Binding-site contacts:
Ligand atom N2 contacts residue ASN13 of chain 1.A at 2.8 Å (h-bond).
Ligand atom O4 contacts residue VAL37 of chain 1.A at 4.0 Å.
Ligand atom C1 contacts residue GOL1 of chain 1.J at 4.4 Å.
Ligand atom C5 contacts residue VAL37 of chain 1.A at 3.9 Å (hydrophobic).
Ligand atom C4 contacts residue GOL1 of chain 1.J at 4.0 Å.
Ligand atom C2 contacts residue GOL1 of chain 1.J at 4.1 Å.
Ligand atom O6 contacts residue SER41 of chain 1.A at 4.2 Å.
Ligand atom C3 contacts residue ASN13 of chain 1.A at 3.8 Å.
Ligand atom C5 contacts residue GOL1 of chain 1.J at 4.2 Å.
Ligand atom C2 contacts residue ASN13 of chain 1.A at 2.5 Å.
Ligand atom O6 contacts residue VAL37 of chain 1.A at 4.3 Å.
Ligand atom C7 contacts residue ASN13 of chain 1.A at 3.2 Å.
Ligand atom O7 contacts residue ASN13 of chain 1.A at 3.1 Å.
Ligand atom O6 contacts residue GOL1 of chain 1.J at 3.3 Å.
Ligand atom C1 contacts residue ASN13 of chain 1.A at 1.4 Å.
Ligand atom O5 contacts residue GOL1 of chain 1.J at 3.7 Å.
Ligand atom C8 contacts residue ASN13 of chain 1.A at 4.3 Å.
Ligand atom C4 contacts residue ASN13 of chain 1.A at 4.3 Å.
Ligand atom C5 contacts residue ASN13 of chain 1.A at 3.7 Å.
Ligand atom C6 contacts residue GOL1 of chain 1.J at 3.8 Å.
Ligand atom O5 contacts residue ASN13 of chain 1.A at 2.4 Å (h-bond).
Ligand atom C6 contacts residue VAL37 of chain 1.A at 3.6 Å (hydrophobic).

Sequence of chain 1.A:
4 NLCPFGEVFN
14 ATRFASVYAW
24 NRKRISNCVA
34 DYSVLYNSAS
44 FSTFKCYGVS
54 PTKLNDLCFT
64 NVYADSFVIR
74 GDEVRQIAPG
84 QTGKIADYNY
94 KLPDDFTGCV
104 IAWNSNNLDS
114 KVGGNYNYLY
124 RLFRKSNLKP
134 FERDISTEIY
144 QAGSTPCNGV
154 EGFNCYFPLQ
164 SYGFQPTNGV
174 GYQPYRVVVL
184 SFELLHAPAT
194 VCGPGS

This small molecule binds to this protein.
Small molecule (SMILES): CC(=O)N[C@@H]1[C@@H](O)[C@H](O)[C@@H](CO)O[C@H]1O